A protein and the small-molecule ligand that binds it are described below.
Small molecule (SMILES): CC[C@H](C)[C@H](NC(=O)[C@H]1CCCCN1C)C(=O)N(CCCCC(C)C)[C@H](C[C@@H](O)c1nc(C(=O)N[C@@H](Cc2ccc(F)cc2)C[C@H](C)C(=O)O)cs1)C(C)C

Sequence of chain 1.B:
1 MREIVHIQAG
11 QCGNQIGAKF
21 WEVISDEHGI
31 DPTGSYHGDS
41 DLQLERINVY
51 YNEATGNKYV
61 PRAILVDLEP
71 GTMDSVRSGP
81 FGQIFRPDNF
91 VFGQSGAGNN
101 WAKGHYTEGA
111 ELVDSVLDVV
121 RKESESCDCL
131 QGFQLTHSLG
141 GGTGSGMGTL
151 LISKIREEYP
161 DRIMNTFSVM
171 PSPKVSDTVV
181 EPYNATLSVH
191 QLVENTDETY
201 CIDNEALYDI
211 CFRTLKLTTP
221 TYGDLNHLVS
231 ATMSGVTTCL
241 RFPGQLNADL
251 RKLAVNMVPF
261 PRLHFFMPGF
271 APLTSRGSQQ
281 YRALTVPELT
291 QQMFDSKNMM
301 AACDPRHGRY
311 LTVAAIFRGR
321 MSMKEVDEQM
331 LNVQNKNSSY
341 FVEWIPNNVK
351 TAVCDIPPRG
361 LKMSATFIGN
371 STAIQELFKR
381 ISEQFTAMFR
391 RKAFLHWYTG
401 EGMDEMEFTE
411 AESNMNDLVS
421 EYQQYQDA

Binding-site contacts:
Ligand atom OBJ contacts residue THR221 of chain 1.B at 3.3 Å.
Ligand atom FCB contacts residue TYR222 of chain 1.B at 3.5 Å.
Ligand atom CAB contacts residue PRO220 of chain 1.B at 3.6 Å (hydrophobic).
Ligand atom CBX contacts residue GLN15 of chain 1.B at 3.4 Å.
Ligand atom CBY contacts residue TYR222 of chain 1.B at 3.7 Å (hydrophobic).
Ligand atom OBJ contacts residue TYR222 of chain 1.B at 3.1 Å (h-bond).
Ligand atom CBC contacts residue LYS174 of chain 1.B at 3.2 Å.
Ligand atom CBY contacts residue GLN15 of chain 1.B at 3.4 Å.
Ligand atom CAM contacts residue PRO220 of chain 1.B at 3.3 Å (hydrophobic).
Ligand atom FCB contacts residue GLN11 of chain 1.B at 3.2 Å.
Ligand atom CAL contacts residue VAL175 of chain 1.B at 3.5 Å (hydrophobic).
Ligand atom FCB contacts residue GLN15 of chain 1.B at 3.6 Å.
Ligand atom CAZ contacts residue ASN329 of chain 1.C at 3.4 Å.
Ligand atom CBC contacts residue ASP177 of chain 1.B at 3.4 Å.
Ligand atom CBU contacts residue VAL353 of chain 1.C at 3.5 Å (hydrophobic).
Ligand atom CBX contacts residue GDP1 of chain 1.J at 3.6 Å.
Ligand atom CAX contacts residue ASP177 of chain 1.B at 3.5 Å.
Ligand atom CBM contacts residue THR221 of chain 1.B at 3.6 Å.
Ligand atom CBM contacts residue ARG276 of chain 1.B at 3.6 Å.
Ligand atom OBP contacts residue GLY223 of chain 1.B at 3.7 Å.
Ligand atom OBJ contacts residue GLY223 of chain 1.B at 2.9 Å (h-bond).
Ligand atom CBB contacts residue PHE351 of chain 1.C at 3.5 Å (hydrophobic).
Ligand atom OBN contacts residue THR221 of chain 1.B at 2.7 Å (h-bond).
Ligand atom CBA contacts residue ASN329 of chain 1.C at 3.4 Å.
Ligand atom CAC contacts residue TYR222 of chain 1.B at 3.7 Å (hydrophobic).
Ligand atom CAZ contacts residue ASP177 of chain 1.B at 3.6 Å.
Ligand atom OBP contacts residue ARG276 of chain 1.B at 2.8 Å (salt-bridge).
Ligand atom CBD contacts residue ASN329 of chain 1.C at 3.6 Å.
Ligand atom FCB contacts residue GDP1 of chain 1.J at 3.5 Å.
Ligand atom O contacts residue ASN329 of chain 1.C at 3.5 Å (h-bond).
Ligand atom NAI contacts residue THR221 of chain 1.B at 3.4 Å.
Ligand atom OBN contacts residue ARG276 of chain 1.B at 3.1 Å (salt-bridge).
Ligand atom CBX contacts residue TYR222 of chain 1.B at 3.5 Å (hydrophobic).
Ligand atom CBR contacts residue TYR222 of chain 1.B at 3.6 Å (hydrophobic).
Ligand atom NAY contacts residue ASP177 of chain 1.B at 2.7 Å (salt-bridge).
Ligand atom CAW contacts residue ASP177 of chain 1.B at 3.6 Å.
Ligand atom OBE contacts residue ASP177 of chain 1.B at 3.2 Å (salt-bridge).
Ligand atom CBB contacts residue ILE332 of chain 1.C at 3.6 Å (hydrophobic).
Ligand atom N contacts residue ASN329 of chain 1.C at 2.9 Å (h-bond).
Ligand atom NAI contacts residue TYR222 of chain 1.B at 3.2 Å (h-bond).

Sequence of chain 1.C:
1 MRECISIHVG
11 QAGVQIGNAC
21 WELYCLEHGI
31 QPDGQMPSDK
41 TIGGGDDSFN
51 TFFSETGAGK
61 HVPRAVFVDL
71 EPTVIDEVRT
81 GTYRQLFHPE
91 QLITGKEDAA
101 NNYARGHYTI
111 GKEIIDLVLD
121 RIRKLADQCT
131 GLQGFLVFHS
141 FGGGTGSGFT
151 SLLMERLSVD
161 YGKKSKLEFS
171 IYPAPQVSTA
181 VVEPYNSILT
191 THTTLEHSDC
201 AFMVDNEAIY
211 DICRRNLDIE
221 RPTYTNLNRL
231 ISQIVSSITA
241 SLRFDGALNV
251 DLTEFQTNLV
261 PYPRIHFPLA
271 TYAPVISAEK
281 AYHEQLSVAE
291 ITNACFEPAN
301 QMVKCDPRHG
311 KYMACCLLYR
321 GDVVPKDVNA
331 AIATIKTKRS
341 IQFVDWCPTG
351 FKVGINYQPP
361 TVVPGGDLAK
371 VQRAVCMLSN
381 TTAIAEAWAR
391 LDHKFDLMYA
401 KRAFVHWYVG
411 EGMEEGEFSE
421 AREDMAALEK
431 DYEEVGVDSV